This small molecule binds to this protein.
Small molecule (SMILES): CN1[C@H]2CC[C@@H]1[C@@H](C(=O)O)[C@@H](OC(=O)c1ccccc1)C2

Binding-site contacts:
Ligand atom O2 contacts residue ALA52 of chain 1.K at 4.0 Å.
Ligand atom O1 contacts residue TYR98 of chain 1.K at 4.2 Å.
Ligand atom C3 contacts residue TYR98 of chain 1.K at 3.6 Å (hydrophobic).
Ligand atom C6 contacts residue ASN50 of chain 1.L at 4.0 Å.
Ligand atom O1 contacts residue GLU99 of chain 1.L at 3.9 Å.
Ligand atom C16 contacts residue TRP93 of chain 1.K at 4.1 Å (hydrophobic).
Ligand atom N1 contacts residue TRP33 of chain 1.L at 3.8 Å.
Ligand atom C7 contacts residue TYR98 of chain 1.K at 4.0 Å (hydrophobic).
Ligand atom O2 contacts residue TYR98 of chain 1.K at 3.4 Å (h-bond).
Ligand atom C16 contacts residue TRP33 of chain 1.L at 3.7 Å (hydrophobic).
Ligand atom O2 contacts residue TYR34 of chain 1.K at 3.6 Å.
Ligand atom C3 contacts residue GLU99 of chain 1.L at 3.9 Å.
Ligand atom C15 contacts residue TYR34 of chain 1.K at 3.9 Å (hydrophobic).
Ligand atom C14 contacts residue ALA52 of chain 1.K at 3.6 Å (hydrophobic).
Ligand atom C10 contacts residue GLU99 of chain 1.L at 4.0 Å.
Ligand atom C4 contacts residue TYR98 of chain 1.K at 4.3 Å (hydrophobic).
Ligand atom C2 contacts residue TYR34 of chain 1.K at 3.6 Å (hydrophobic).
Ligand atom C7 contacts residue TRP93 of chain 1.K at 3.4 Å (hydrophobic).
Ligand atom C8 contacts residue TYR98 of chain 1.K at 4.1 Å (hydrophobic).
Ligand atom C14 contacts residue GLU99 of chain 1.L at 3.7 Å.
Ligand atom C12 contacts residue LEU100 of chain 1.L at 3.6 Å (hydrophobic).
Ligand atom C13 contacts residue GLU99 of chain 1.L at 4.0 Å.
Ligand atom C6 contacts residue TRP93 of chain 1.K at 3.5 Å (hydrophobic).
Ligand atom O2 contacts residue GLU99 of chain 1.L at 3.6 Å.
Ligand atom C8 contacts residue GLU99 of chain 1.L at 3.5 Å.
Ligand atom C12 contacts residue GLU99 of chain 1.L at 4.3 Å.
Ligand atom O3 contacts residue TYR34 of chain 1.K at 3.8 Å.
Ligand atom C13 contacts residue LEU100 of chain 1.L at 3.7 Å (hydrophobic).
Ligand atom C4 contacts residue GLU99 of chain 1.L at 3.8 Å.
Ligand atom C7 contacts residue TYR34 of chain 1.K at 3.6 Å (hydrophobic).
Ligand atom C5 contacts residue ASN50 of chain 1.L at 4.0 Å.
Ligand atom C5 contacts residue TRP33 of chain 1.L at 3.7 Å (hydrophobic).
Ligand atom C1 contacts residue TYR34 of chain 1.K at 3.7 Å (hydrophobic).
Ligand atom C13 contacts residue GLY51 of chain 1.K at 4.1 Å.
Ligand atom C9 contacts residue GLU99 of chain 1.L at 3.6 Å.
Ligand atom C13 contacts residue ALA52 of chain 1.K at 4.3 Å (hydrophobic).
Ligand atom C4 contacts residue TRP33 of chain 1.L at 3.6 Å (hydrophobic).
Ligand atom C6 contacts residue TYR98 of chain 1.K at 3.8 Å (hydrophobic).
Ligand atom O4 contacts residue TRP33 of chain 1.L at 4.0 Å.
Ligand atom C14 contacts residue GLY51 of chain 1.K at 3.8 Å.

Sequence of chain 1.K:
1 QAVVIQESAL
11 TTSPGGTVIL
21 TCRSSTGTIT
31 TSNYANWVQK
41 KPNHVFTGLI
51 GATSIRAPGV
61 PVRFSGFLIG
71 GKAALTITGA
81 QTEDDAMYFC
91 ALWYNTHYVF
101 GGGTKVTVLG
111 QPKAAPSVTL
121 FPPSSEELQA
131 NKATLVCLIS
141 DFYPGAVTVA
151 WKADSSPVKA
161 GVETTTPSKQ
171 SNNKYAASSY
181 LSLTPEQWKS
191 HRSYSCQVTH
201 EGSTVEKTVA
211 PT

Sequence of chain 1.L:
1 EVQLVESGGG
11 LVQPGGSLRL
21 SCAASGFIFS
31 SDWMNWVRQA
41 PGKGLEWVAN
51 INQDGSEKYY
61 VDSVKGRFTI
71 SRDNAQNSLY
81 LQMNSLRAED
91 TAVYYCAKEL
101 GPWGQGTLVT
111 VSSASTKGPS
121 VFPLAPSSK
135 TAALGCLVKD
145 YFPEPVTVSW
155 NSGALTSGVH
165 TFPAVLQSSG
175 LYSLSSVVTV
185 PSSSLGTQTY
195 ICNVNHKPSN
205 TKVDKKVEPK